Binding-site contacts:
Ligand atom CA' contacts residue TRS1 of chain 1.C at 2.8 Å.
Ligand atom O2' contacts residue TRS1 of chain 1.C at 2.7 Å (h-bond).
Ligand atom OC' contacts residue TRS1 of chain 1.C at 4.0 Å.
Ligand atom CB' contacts residue TRP252 of chain 1.A at 3.7 Å (hydrophobic).
Ligand atom O2' contacts residue GLU228 of chain 1.A at 4.4 Å.
Ligand atom CD' contacts residue GLN253 of chain 1.A at 4.5 Å.
Ligand atom O2' contacts residue ILE231 of chain 1.A at 3.6 Å.
Ligand atom CD' contacts residue GLU165 of chain 1.A at 4.1 Å.
Ligand atom CB' contacts residue GLU165 of chain 1.A at 3.7 Å.
Ligand atom O2' contacts residue TRP252 of chain 1.A at 2.9 Å (h-bond).
Ligand atom OC' contacts residue GLU165 of chain 1.A at 3.1 Å (salt-bridge).
Ligand atom CA' contacts residue THR167 of chain 1.A at 4.0 Å.
Ligand atom O2' contacts residue GLN253 of chain 1.A at 3.7 Å.
Ligand atom CA' contacts residue GLN253 of chain 1.A at 4.3 Å.
Ligand atom CA' contacts residue TRP252 of chain 1.A at 3.9 Å (hydrophobic).
Ligand atom CB' contacts residue GLN253 of chain 1.A at 3.7 Å.
Ligand atom O2' contacts residue ARG232 of chain 1.A at 3.2 Å.
Ligand atom CA' contacts residue GLU165 of chain 1.A at 3.6 Å.
Ligand atom CD' contacts residue THR167 of chain 1.A at 4.2 Å.
Ligand atom OC' contacts residue THR167 of chain 1.A at 3.7 Å.
Ligand atom CB' contacts residue TRS1 of chain 1.C at 3.4 Å.
Ligand atom CB' contacts residue THR167 of chain 1.A at 3.8 Å.
Ligand atom CA' contacts residue ARG232 of chain 1.A at 3.1 Å.

This small molecule binds to this protein.
Small molecule (SMILES): COCC[O-]

Sequence of chain 1.A:
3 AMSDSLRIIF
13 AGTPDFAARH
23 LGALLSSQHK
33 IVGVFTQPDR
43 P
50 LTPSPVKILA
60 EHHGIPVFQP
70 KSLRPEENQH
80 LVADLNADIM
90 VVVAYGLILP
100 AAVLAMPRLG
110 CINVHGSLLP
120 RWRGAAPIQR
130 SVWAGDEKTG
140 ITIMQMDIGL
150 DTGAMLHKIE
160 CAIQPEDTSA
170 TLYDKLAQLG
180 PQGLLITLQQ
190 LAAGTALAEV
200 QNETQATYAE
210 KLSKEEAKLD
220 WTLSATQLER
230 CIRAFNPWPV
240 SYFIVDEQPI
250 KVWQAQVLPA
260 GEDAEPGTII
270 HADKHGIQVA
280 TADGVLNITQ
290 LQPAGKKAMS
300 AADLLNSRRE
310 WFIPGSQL